Sequence of chain 1.A:
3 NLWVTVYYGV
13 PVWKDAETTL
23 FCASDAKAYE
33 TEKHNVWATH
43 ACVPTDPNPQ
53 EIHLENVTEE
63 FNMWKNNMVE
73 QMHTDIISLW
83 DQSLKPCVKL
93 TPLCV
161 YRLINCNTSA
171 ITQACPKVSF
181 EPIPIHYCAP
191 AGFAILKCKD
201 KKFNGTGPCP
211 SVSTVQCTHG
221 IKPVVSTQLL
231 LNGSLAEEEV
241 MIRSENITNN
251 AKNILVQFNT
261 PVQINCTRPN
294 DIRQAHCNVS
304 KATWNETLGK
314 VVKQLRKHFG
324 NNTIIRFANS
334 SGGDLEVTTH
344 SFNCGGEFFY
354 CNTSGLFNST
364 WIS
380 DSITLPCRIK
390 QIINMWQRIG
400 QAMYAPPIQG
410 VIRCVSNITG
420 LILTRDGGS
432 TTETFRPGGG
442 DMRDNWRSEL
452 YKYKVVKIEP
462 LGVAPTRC

Binding-site contacts:
Ligand atom O5 contacts residue ASN249 of chain 1.A at 4.3 Å.
Ligand atom C1 contacts residue THR248 of chain 1.A at 3.2 Å.
Ligand atom C8 contacts residue THR248 of chain 1.A at 4.0 Å.
Ligand atom C4 contacts residue ASN246 of chain 1.A at 4.2 Å.
Ligand atom C3 contacts residue ASN246 of chain 1.A at 3.8 Å.
Ligand atom C2 contacts residue THR248 of chain 1.A at 4.1 Å.
Ligand atom C6 contacts residue ASN249 of chain 1.A at 4.2 Å.
Ligand atom C1 contacts residue ASN246 of chain 1.A at 1.4 Å.
Ligand atom N2 contacts residue ASN246 of chain 1.A at 2.9 Å (h-bond).
Ligand atom N2 contacts residue THR248 of chain 1.A at 4.4 Å.
Ligand atom C3 contacts residue THR248 of chain 1.A at 3.9 Å.
Ligand atom O6 contacts residue ASN246 of chain 1.A at 4.4 Å.
Ligand atom O4 contacts residue THR248 of chain 1.A at 3.4 Å (h-bond).
Ligand atom C8 contacts residue ASN246 of chain 1.A at 4.1 Å.
Ligand atom O5 contacts residue THR248 of chain 1.A at 3.5 Å (h-bond).
Ligand atom O5 contacts residue ASN246 of chain 1.A at 2.3 Å (h-bond).
Ligand atom C5 contacts residue THR248 of chain 1.A at 3.4 Å.
Ligand atom C7 contacts residue ASN246 of chain 1.A at 3.5 Å.
Ligand atom C2 contacts residue ASN246 of chain 1.A at 2.5 Å.
Ligand atom C5 contacts residue ASN246 of chain 1.A at 3.6 Å.
Ligand atom O7 contacts residue ASN246 of chain 1.A at 3.8 Å.
Ligand atom C4 contacts residue THR248 of chain 1.A at 3.7 Å.

This small molecule binds to this protein.
Small molecule (SMILES): CC(=O)N[C@H]1[C@H](O[C@H]2[C@H](O)[C@@H](NC(C)=O)CO[C@@H]2CO)O[C@H](CO)[C@@H](O)[C@@H]1O